A small-molecule ligand and the protein it binds are described below.
Small molecule (SMILES): O=C(O)[C@@H]1O[C@H](O[C@H]2[C@@H](OS(=O)(=O)O)O[C@@H](O)[C@H](NS(=O)(=O)O)[C@H]2O)[C@@H](OS(=O)(=O)O)[C@H](O)[C@@H]1O

Sequence of chain 4.D:
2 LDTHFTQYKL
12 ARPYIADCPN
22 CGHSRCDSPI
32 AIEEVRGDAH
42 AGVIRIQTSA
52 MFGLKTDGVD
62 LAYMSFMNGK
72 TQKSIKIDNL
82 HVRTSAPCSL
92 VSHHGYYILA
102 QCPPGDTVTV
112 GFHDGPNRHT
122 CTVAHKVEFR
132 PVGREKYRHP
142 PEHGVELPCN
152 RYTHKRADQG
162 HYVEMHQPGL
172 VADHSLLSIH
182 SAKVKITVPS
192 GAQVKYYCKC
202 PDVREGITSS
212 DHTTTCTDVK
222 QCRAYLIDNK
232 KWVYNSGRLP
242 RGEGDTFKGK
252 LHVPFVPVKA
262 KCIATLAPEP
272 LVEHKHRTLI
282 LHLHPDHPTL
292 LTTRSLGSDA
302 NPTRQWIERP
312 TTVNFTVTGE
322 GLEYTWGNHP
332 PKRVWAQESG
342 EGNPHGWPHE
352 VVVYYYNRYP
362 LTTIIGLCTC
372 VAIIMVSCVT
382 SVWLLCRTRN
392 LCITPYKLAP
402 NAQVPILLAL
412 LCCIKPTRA

Binding-site contacts:
Ligand atom C2 contacts residue ALA158 of chain 4.D at 3.7 Å (hydrophobic).
Ligand atom O3 contacts residue ALA158 of chain 4.D at 3.0 Å (h-bond).
Ligand atom OBI contacts residue LYS156 of chain 4.D at 4.0 Å.
Ligand atom OAH contacts residue ARG157 of chain 4.D at 3.1 Å (salt-bridge).
Ligand atom C6 contacts residue SER93 of chain 4.D at 4.0 Å.
Ligand atom O6A contacts residue LEU62 of chain 4.D at 3.4 Å.
Ligand atom SAG contacts residue ARG157 of chain 4.D at 3.6 Å (salt-bridge).
Ligand atom O4 contacts residue HIS155 of chain 4.D at 3.5 Å (h-bond).
Ligand atom C4 contacts residue LYS156 of chain 4.D at 4.0 Å.
Ligand atom C6 contacts residue HIS94 of chain 4.D at 3.9 Å.
Ligand atom O3 contacts residue ARG157 of chain 4.D at 3.3 Å (salt-bridge).
Ligand atom O6B contacts residue LEU62 of chain 4.D at 4.0 Å.
Ligand atom OAF contacts residue THR4 of chain 4.D at 2.9 Å (h-bond).
Ligand atom C3 contacts residue ARG157 of chain 4.D at 3.7 Å.
Ligand atom O6A contacts residue SER93 of chain 4.D at 3.2 Å.
Ligand atom O4 contacts residue SER93 of chain 4.D at 3.0 Å (h-bond).
Ligand atom O6B contacts residue ARG157 of chain 4.D at 3.3 Å (salt-bridge).
Ligand atom O5 contacts residue ARG157 of chain 4.D at 3.8 Å.
Ligand atom OAH contacts residue THR4 of chain 4.D at 3.7 Å.
Ligand atom O3 contacts residue LYS156 of chain 4.D at 3.0 Å.
Ligand atom C6 contacts residue HIS155 of chain 4.D at 3.4 Å.
Ligand atom OAH contacts residue ASP3 of chain 4.D at 4.0 Å.
Ligand atom C3 contacts residue ALA158 of chain 4.D at 4.0 Å (hydrophobic).
Ligand atom O6A contacts residue HIS94 of chain 4.D at 3.2 Å (h-bond).
Ligand atom O6B contacts residue HIS94 of chain 4.D at 4.0 Å.
Ligand atom C5 contacts residue LEU62 of chain 4.D at 3.8 Å (hydrophobic).
Ligand atom C6 contacts residue LEU62 of chain 4.D at 3.5 Å (hydrophobic).
Ligand atom O5 contacts residue HIS155 of chain 4.D at 3.6 Å.
Ligand atom O4 contacts residue LYS156 of chain 4.D at 3.5 Å.
Ligand atom O6B contacts residue LYS156 of chain 4.D at 3.3 Å.
Ligand atom O6B contacts residue HIS155 of chain 4.D at 3.3 Å (h-bond).
Ligand atom O5B contacts residue LYS156 of chain 4.D at 3.3 Å.
Ligand atom OAH contacts residue LEU2 of chain 4.D at 2.8 Å (h-bond).
Ligand atom C3 contacts residue LYS156 of chain 4.D at 4.0 Å.
Ligand atom OAF contacts residue ARG157 of chain 4.D at 2.8 Å (salt-bridge).
Ligand atom O6A contacts residue HIS155 of chain 4.D at 3.8 Å.
Ligand atom SAG contacts residue THR4 of chain 4.D at 3.9 Å.
Ligand atom O5 contacts residue LYS156 of chain 4.D at 3.4 Å.
Ligand atom OAF contacts residue ALA158 of chain 4.D at 3.3 Å.
Ligand atom C5 contacts residue HIS155 of chain 4.D at 4.0 Å.